Sequence of chain 1.A:
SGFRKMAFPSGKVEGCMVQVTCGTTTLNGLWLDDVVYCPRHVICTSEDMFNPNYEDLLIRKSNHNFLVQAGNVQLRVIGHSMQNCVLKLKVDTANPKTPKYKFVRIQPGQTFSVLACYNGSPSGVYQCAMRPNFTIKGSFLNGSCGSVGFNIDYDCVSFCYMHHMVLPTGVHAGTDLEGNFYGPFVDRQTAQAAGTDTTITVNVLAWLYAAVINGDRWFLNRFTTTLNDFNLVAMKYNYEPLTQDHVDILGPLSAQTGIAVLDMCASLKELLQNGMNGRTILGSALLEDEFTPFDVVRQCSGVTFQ

Sequence of chain 2.A:
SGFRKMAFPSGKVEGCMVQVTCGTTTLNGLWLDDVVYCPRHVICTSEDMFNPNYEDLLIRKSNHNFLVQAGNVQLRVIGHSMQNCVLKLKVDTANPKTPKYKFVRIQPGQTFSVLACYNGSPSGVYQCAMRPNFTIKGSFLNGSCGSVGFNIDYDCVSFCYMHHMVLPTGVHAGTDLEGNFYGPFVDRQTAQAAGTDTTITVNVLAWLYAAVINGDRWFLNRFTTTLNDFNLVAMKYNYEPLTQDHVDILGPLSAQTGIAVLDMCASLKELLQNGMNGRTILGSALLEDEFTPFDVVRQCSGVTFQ

A protein and the small-molecule ligand that binds it are described below.
Small molecule (SMILES): [H]/N=C/[C@H](C[C@@H]1CCNC1=O)NC(=O)[C@@H]1[C@@H]2[C@H](CN1C(=O)[C@@H](NC(=O)C(F)(F)F)C(C)(C)C)C2(C)C

Binding-site contacts:
Ligand atom N5 contacts residue CYS145 of chain 1.A at 2.7 Å (h-bond).
Ligand atom C19 contacts residue ARG188 of chain 1.A at 3.5 Å.
Ligand atom N5 contacts residue GLY143 of chain 1.A at 3.5 Å (h-bond).
Ligand atom C17 contacts residue VAL166 of chain 1.A at 3.4 Å (hydrophobic).
Ligand atom F3 contacts residue GLN192 of chain 1.A at 3.2 Å.
Ligand atom C1 contacts residue HIS164 of chain 1.A at 3.6 Å.
Ligand atom C20 contacts residue HIS41 of chain 1.A at 3.5 Å.
Ligand atom C22 contacts residue MET165 of chain 1.A at 3.6 Å (hydrophobic).
Ligand atom C20 contacts residue ASP187 of chain 1.A at 3.6 Å.
Ligand atom F2 contacts residue VAL166 of chain 1.A at 2.8 Å.
Ligand atom F2 contacts residue LEU167 of chain 1.A at 3.4 Å.
Ligand atom N5 contacts residue SER144 of chain 1.A at 3.5 Å (h-bond).
Ligand atom C4 contacts residue CYS145 of chain 1.A at 3.3 Å (hydrophobic).
Ligand atom N1 contacts residue HIS164 of chain 1.A at 2.8 Å (h-bond).
Ligand atom N4 contacts residue VAL166 of chain 1.A at 3.0 Å (h-bond).
Ligand atom N1 contacts residue CYS145 of chain 1.A at 2.9 Å (h-bond).
Ligand atom C8 contacts residue VAL166 of chain 1.A at 3.5 Å (hydrophobic).
Ligand atom F3 contacts residue THR190 of chain 1.A at 3.0 Å.
Ligand atom O3 contacts residue MET165 of chain 1.A at 3.2 Å.
Ligand atom O1 contacts residue PHE140 of chain 1.A at 3.6 Å.
Ligand atom O1 contacts residue HIS163 of chain 1.A at 2.8 Å (h-bond).
Ligand atom C22 contacts residue VAL166 of chain 1.A at 3.5 Å (hydrophobic).
Ligand atom F3 contacts residue MET165 of chain 1.A at 3.3 Å.
Ligand atom C10 contacts residue GLN189 of chain 1.A at 3.7 Å.
Ligand atom N2 contacts residue VAL166 of chain 1.A at 3.4 Å.
Ligand atom O3 contacts residue VAL166 of chain 1.A at 3.0 Å (h-bond).
Ligand atom O4 contacts residue GLN189 of chain 1.A at 3.4 Å.
Ligand atom N2 contacts residue PHE140 of chain 1.A at 3.7 Å.
Ligand atom F1 contacts residue VAL166 of chain 1.A at 3.5 Å.
Ligand atom F2 contacts residue MET165 of chain 1.A at 3.0 Å.
Ligand atom C20 contacts residue MET49 of chain 1.A at 3.7 Å (hydrophobic).
Ligand atom N2 contacts residue SER1 of chain 2.A at 3.1 Å (h-bond).
Ligand atom C7 contacts residue ASN142 of chain 1.A at 3.5 Å.
Ligand atom O1 contacts residue VAL166 of chain 1.A at 3.5 Å.
Ligand atom C3 contacts residue CYS145 of chain 1.A at 1.8 Å (hydrophobic).
Ligand atom C6 contacts residue ASN142 of chain 1.A at 3.4 Å.
Ligand atom C2 contacts residue CYS145 of chain 1.A at 2.7 Å (hydrophobic).
Ligand atom F1 contacts residue PRO168 of chain 1.A at 3.6 Å.
Ligand atom O1 contacts residue HIS172 of chain 1.A at 3.5 Å.
Ligand atom C9 contacts residue HIS164 of chain 1.A at 3.4 Å.